Sequence of chain 1.B:
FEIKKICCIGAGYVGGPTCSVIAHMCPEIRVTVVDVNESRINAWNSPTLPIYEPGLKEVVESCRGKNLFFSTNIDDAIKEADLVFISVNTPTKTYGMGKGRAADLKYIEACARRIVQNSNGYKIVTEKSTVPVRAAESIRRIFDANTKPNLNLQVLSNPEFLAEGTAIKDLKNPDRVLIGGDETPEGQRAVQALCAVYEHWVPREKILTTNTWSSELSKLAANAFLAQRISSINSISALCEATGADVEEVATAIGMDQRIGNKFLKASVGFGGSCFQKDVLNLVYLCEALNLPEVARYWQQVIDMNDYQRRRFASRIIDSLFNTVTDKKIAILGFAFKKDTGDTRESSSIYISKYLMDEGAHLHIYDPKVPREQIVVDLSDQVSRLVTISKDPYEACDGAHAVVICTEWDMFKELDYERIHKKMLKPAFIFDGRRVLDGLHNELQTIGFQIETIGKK

Sequence of chain 1.A:
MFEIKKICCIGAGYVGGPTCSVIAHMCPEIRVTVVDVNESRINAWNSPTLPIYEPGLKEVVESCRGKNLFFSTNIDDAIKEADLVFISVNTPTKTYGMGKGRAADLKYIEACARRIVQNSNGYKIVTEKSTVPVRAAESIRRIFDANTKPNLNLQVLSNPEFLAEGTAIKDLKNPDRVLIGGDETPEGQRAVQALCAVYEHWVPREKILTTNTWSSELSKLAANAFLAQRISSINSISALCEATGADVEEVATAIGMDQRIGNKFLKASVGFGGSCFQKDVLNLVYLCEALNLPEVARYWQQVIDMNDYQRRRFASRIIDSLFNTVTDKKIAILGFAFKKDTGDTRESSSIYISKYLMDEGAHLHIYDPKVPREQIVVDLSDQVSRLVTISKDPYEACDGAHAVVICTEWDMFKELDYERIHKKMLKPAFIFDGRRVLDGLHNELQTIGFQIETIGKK

Binding-site contacts:
Ligand atom O3A contacts residue LYS339 of chain 1.A at 3.3 Å (salt-bridge).
Ligand atom O3B contacts residue ALA164 of chain 1.A at 3.5 Å.
Ligand atom O4' contacts residue LYS220 of chain 1.A at 3.0 Å (salt-bridge).
Ligand atom O2 contacts residue SER269 of chain 1.A at 2.8 Å (h-bond).
Ligand atom PA contacts residue LYS339 of chain 1.A at 3.5 Å.
Ligand atom O3D contacts residue ARG442 of chain 1.A at 3.6 Å (salt-bridge).
Ligand atom O3' contacts residue ARG260 of chain 1.B at 2.8 Å (salt-bridge).
Ligand atom O2 contacts residue LYS267 of chain 1.A at 3.6 Å.
Ligand atom O2A contacts residue PHE277 of chain 1.A at 3.4 Å.
Ligand atom O3' contacts residue PHE162 of chain 1.A at 2.7 Å (h-bond).
Ligand atom O2A contacts residue PHE265 of chain 1.A at 3.3 Å.
Ligand atom O3D contacts residue GLY273 of chain 1.A at 3.0 Å (h-bond).
Ligand atom O2 contacts residue ARG442 of chain 1.A at 3.5 Å (salt-bridge).
Ligand atom C2' contacts residue PHE277 of chain 1.A at 3.6 Å (hydrophobic).
Ligand atom O3D contacts residue PHE338 of chain 1.A at 2.6 Å (h-bond).
Ligand atom O2D contacts residue PHE338 of chain 1.A at 3.6 Å.
Ligand atom C3' contacts residue LEU163 of chain 1.A at 3.4 Å (hydrophobic).
Ligand atom O2B contacts residue GLU165 of chain 1.A at 2.7 Å (salt-bridge).
Ligand atom O4 contacts residue LYS267 of chain 1.A at 3.2 Å (salt-bridge).
Ligand atom C3' contacts residue PHE162 of chain 1.A at 3.2 Å (hydrophobic).
Ligand atom O2B contacts residue ALA164 of chain 1.A at 3.5 Å.
Ligand atom O1A contacts residue LYS339 of chain 1.A at 2.7 Å (salt-bridge).
Ligand atom C1' contacts residue PHE277 of chain 1.A at 3.6 Å (hydrophobic).
Ligand atom O4D contacts residue PHE272 of chain 1.A at 3.2 Å.
Ligand atom O2 contacts residue ILE231 of chain 1.A at 3.4 Å.
Ligand atom O5' contacts residue CYS276 of chain 1.A at 3.1 Å.
Ligand atom O4 contacts residue PHE265 of chain 1.A at 3.3 Å.
Ligand atom C4D contacts residue GLY273 of chain 1.A at 3.5 Å.
Ligand atom O4' contacts residue GLU161 of chain 1.A at 3.1 Å (salt-bridge).
Ligand atom O2D contacts residue ARG442 of chain 1.A at 3.0 Å (salt-bridge).
Ligand atom C4' contacts residue LYS220 of chain 1.A at 3.5 Å.
Ligand atom C3D contacts residue PHE338 of chain 1.A at 3.5 Å (hydrophobic).
Ligand atom O4' contacts residue LEU163 of chain 1.A at 2.9 Å (h-bond).
Ligand atom O2' contacts residue ARG260 of chain 1.B at 2.7 Å (salt-bridge).
Ligand atom O4' contacts residue PHE162 of chain 1.A at 3.1 Å (h-bond).
Ligand atom N3 contacts residue LYS267 of chain 1.A at 2.8 Å (salt-bridge).
Ligand atom C5' contacts residue CYS276 of chain 1.A at 3.6 Å (hydrophobic).
Ligand atom C2 contacts residue ILE231 of chain 1.A at 3.6 Å (hydrophobic).
Ligand atom C5' contacts residue LEU163 of chain 1.A at 3.5 Å (hydrophobic).
Ligand atom C4' contacts residue LEU163 of chain 1.A at 3.5 Å (hydrophobic).

The small molecule below binds the protein below.
Small molecule (SMILES): O=c1ccn([C@@H]2O[C@H](CO[P](=O)(O)O[P](=O)(O)O[C@H]3OC[C@@H](O)[C@H](O)[C@H]3O)[C@@H](O)[C@H]2O)c(=O)[nH]1